A small-molecule ligand and the protein it binds are described below.
Small molecule (SMILES): CCCCCCCCCCCC[N+](C)(C)CCCS(=O)(=O)O

Binding-site contacts:
Ligand atom O1S contacts residue PHE223 of chain 12.A at 3.2 Å.
Ligand atom C3 contacts residue TRP374 of chain 12.A at 4.0 Å (hydrophobic).
Ligand atom C2 contacts residue ARG224 of chain 12.A at 4.0 Å.
Ligand atom O1S contacts residue ARG224 of chain 12.A at 2.9 Å (salt-bridge).
Ligand atom O1S contacts residue LYS215 of chain 12.A at 3.9 Å.
Ligand atom O2S contacts residue LYS215 of chain 12.A at 3.1 Å (salt-bridge).
Ligand atom S1 contacts residue TRP374 of chain 12.A at 4.4 Å.
Ligand atom N1 contacts residue TRP374 of chain 12.A at 3.5 Å.
Ligand atom C2 contacts residue TRP374 of chain 12.A at 4.0 Å (hydrophobic).
Ligand atom O1S contacts residue GLY222 of chain 12.A at 3.0 Å (h-bond).
Ligand atom S1 contacts residue LYS215 of chain 12.A at 4.1 Å.
Ligand atom O1S contacts residue TRP374 of chain 12.A at 4.0 Å.
Ligand atom C1 contacts residue ARG224 of chain 12.A at 4.1 Å.
Ligand atom S1 contacts residue GLY222 of chain 12.A at 3.8 Å.
Ligand atom C3 contacts residue ASP229 of chain 12.A at 4.4 Å.
Ligand atom S1 contacts residue ARG224 of chain 12.A at 4.0 Å.
Ligand atom C1 contacts residue TRP374 of chain 12.A at 3.3 Å (hydrophobic).
Ligand atom O3S contacts residue ARG224 of chain 12.A at 3.8 Å.
Ligand atom O2S contacts residue GLY222 of chain 12.A at 3.4 Å (h-bond).

Sequence of chain 12.A:
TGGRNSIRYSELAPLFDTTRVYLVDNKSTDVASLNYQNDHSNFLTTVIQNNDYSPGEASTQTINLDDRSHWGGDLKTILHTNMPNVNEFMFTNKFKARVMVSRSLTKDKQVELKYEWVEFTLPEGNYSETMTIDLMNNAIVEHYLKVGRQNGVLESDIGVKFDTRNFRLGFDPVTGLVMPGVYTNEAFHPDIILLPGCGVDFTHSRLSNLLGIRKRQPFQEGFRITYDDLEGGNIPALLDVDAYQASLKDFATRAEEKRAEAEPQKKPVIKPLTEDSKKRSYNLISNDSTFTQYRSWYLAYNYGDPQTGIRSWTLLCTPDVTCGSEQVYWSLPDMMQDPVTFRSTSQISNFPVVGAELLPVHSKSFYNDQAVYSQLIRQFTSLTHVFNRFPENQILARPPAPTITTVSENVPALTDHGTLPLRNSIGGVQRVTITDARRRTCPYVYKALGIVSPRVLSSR